Binding-site contacts:
Ligand atom O5 contacts residue ASN154 of chain 29.E at 4.2 Å.
Ligand atom C2 contacts residue ASN154 of chain 29.E at 2.6 Å.
Ligand atom C6 contacts residue THR156 of chain 29.E at 4.4 Å.
Ligand atom C8 contacts residue ASN154 of chain 29.E at 2.4 Å.
Ligand atom O7 contacts residue MET151 of chain 29.E at 3.6 Å.
Ligand atom C1 contacts residue THR156 of chain 29.E at 3.4 Å.
Ligand atom O3 contacts residue ASN154 of chain 29.E at 4.1 Å.
Ligand atom O7 contacts residue ASN154 of chain 29.E at 3.2 Å (h-bond).
Ligand atom O5 contacts residue THR156 of chain 29.E at 3.2 Å (h-bond).
Ligand atom C3 contacts residue ASN154 of chain 29.E at 3.6 Å.
Ligand atom C7 contacts residue ASN154 of chain 29.E at 2.0 Å.
Ligand atom N2 contacts residue ASN154 of chain 29.E at 1.4 Å (h-bond).
Ligand atom C7 contacts residue GLY150 of chain 29.E at 3.9 Å.
Ligand atom O6 contacts residue THR156 of chain 29.E at 3.5 Å (h-bond).
Ligand atom C8 contacts residue GLY150 of chain 29.E at 3.5 Å.
Ligand atom O7 contacts residue GLY150 of chain 29.E at 3.7 Å.
Ligand atom C5 contacts residue THR156 of chain 29.E at 3.8 Å.
Ligand atom C8 contacts residue VAL153 of chain 29.E at 4.3 Å (hydrophobic).
Ligand atom C1 contacts residue ASN154 of chain 29.E at 2.9 Å.
Ligand atom C7 contacts residue MET151 of chain 29.E at 4.3 Å (hydrophobic).

A small-molecule ligand and the protein it binds are described below.
Small molecule (SMILES): CC(=O)N[C@H]1[C@H](O[C@H]2[C@H](O)[C@@H](NC(C)=O)CO[C@@H]2CO)O[C@H](CO)[C@@H](O)[C@@H]1O

Sequence of chain 29.E:
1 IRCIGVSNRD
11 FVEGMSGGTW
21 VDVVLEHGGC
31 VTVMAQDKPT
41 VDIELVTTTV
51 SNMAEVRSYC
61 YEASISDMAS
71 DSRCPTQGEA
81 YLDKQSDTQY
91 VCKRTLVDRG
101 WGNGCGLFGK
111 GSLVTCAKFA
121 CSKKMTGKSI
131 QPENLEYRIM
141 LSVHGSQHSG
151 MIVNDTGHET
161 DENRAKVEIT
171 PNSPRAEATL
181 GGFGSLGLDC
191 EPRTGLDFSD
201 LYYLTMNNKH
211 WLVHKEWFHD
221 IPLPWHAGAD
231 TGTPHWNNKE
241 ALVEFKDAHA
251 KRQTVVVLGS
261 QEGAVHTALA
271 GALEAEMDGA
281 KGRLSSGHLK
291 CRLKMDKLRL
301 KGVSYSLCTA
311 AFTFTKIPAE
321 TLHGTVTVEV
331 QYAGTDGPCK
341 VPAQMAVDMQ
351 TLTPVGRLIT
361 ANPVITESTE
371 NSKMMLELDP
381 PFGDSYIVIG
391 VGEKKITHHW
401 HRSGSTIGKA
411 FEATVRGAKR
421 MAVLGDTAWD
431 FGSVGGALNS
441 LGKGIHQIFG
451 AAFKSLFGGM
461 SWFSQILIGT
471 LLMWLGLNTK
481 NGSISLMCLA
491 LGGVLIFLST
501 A